The protein below binds the small molecule below.
Small molecule (SMILES): O=C(CO)c1ccccc1

Sequence of chain 1.D:
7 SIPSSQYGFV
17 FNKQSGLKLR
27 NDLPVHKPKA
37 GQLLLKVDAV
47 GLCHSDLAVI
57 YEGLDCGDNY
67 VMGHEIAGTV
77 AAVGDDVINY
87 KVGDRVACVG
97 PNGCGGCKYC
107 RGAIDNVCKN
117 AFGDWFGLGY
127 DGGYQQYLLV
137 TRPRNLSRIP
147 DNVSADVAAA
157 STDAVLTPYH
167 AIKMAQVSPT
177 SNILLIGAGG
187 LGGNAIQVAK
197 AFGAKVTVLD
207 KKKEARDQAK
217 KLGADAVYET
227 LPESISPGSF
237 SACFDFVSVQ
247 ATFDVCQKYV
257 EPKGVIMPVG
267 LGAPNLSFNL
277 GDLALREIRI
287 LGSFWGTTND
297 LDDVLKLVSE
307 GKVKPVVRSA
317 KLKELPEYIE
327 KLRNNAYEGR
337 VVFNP

Binding-site contacts:
Ligand atom CAH contacts residue PHE290 of chain 1.D at 3.8 Å (hydrophobic).
Ligand atom CAH contacts residue ASP159 of chain 1.D at 4.1 Å.
Ligand atom CAH contacts residue SER51 of chain 1.D at 4.1 Å.
Ligand atom CAH contacts residue TRP291 of chain 1.D at 4.3 Å (hydrophobic).
Ligand atom OAA contacts residue LEU124 of chain 1.D at 4.1 Å.
Ligand atom CAG contacts residue SER51 of chain 1.D at 4.3 Å.
Ligand atom CAF contacts residue PHE290 of chain 1.D at 3.6 Å (hydrophobic).
Ligand atom CAI contacts residue SER51 of chain 1.D at 3.3 Å.
Ligand atom CAG contacts residue TRP121 of chain 1.D at 3.9 Å (hydrophobic).
Ligand atom CAD contacts residue PHE290 of chain 1.D at 3.9 Å (hydrophobic).
Ligand atom CAJ contacts residue SER51 of chain 1.D at 3.8 Å.
Ligand atom OAA contacts residue ASP159 of chain 1.D at 4.1 Å.
Ligand atom OAB contacts residue ASP159 of chain 1.D at 2.9 Å (salt-bridge).
Ligand atom CAG contacts residue PHE290 of chain 1.D at 4.3 Å (hydrophobic).
Ligand atom OAB contacts residue SER51 of chain 1.D at 3.7 Å.
Ligand atom OAB contacts residue THR163 of chain 1.D at 4.1 Å.
Ligand atom CAE contacts residue LEU60 of chain 1.D at 3.9 Å (hydrophobic).
Ligand atom OAA contacts residue SER51 of chain 1.D at 3.0 Å (h-bond).
Ligand atom CAJ contacts residue PHE290 of chain 1.D at 3.8 Å (hydrophobic).
Ligand atom CAC contacts residue PHE290 of chain 1.D at 4.4 Å (hydrophobic).
Ligand atom CAI contacts residue TRP291 of chain 1.D at 4.5 Å (hydrophobic).
Ligand atom CAI contacts residue PHE290 of chain 1.D at 4.0 Å (hydrophobic).
Ligand atom OAA contacts residue TRP291 of chain 1.D at 4.2 Å.
Ligand atom CAE contacts residue TRP121 of chain 1.D at 3.9 Å (hydrophobic).